Sequence of chain 1.A:
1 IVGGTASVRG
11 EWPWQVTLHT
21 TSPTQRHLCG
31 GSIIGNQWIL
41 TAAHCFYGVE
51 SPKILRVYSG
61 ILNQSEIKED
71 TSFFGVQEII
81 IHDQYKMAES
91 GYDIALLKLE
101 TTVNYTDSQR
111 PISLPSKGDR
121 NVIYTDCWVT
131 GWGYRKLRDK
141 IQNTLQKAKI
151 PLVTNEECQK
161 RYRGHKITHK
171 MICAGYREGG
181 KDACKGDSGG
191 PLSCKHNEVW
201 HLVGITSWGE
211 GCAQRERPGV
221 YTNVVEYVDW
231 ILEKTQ

Binding-site contacts:
Ligand atom C22 contacts residue THR206 of chain 1.A at 3.7 Å.
Ligand atom O26 contacts residue LEU137 of chain 1.A at 3.6 Å.
Ligand atom C7 contacts residue GLU89 of chain 1.A at 3.6 Å.
Ligand atom C19 contacts residue LYS185 of chain 1.A at 3.7 Å.
Ligand atom C29 contacts residue GLY209 of chain 1.A at 3.6 Å.
Ligand atom C12 contacts residue SER207 of chain 1.A at 3.3 Å.
Ligand atom O3 contacts residue GLY209 of chain 1.A at 3.1 Å (h-bond).
Ligand atom N31 contacts residue ASP182 of chain 1.A at 2.8 Å (salt-bridge).
Ligand atom C20 contacts residue GLY209 of chain 1.A at 3.6 Å.
Ligand atom O25 contacts residue LEU137 of chain 1.A at 3.8 Å.
Ligand atom C16 contacts residue GLY209 of chain 1.A at 3.2 Å.
Ligand atom C18 contacts residue LYS185 of chain 1.A at 3.8 Å.
Ligand atom C12 contacts residue ALA88 of chain 1.A at 3.5 Å (hydrophobic).
Ligand atom C7 contacts residue GLY209 of chain 1.A at 3.6 Å.
Ligand atom N31 contacts residue GLY211 of chain 1.A at 2.9 Å (h-bond).
Ligand atom C15 contacts residue GLY209 of chain 1.A at 3.8 Å.
Ligand atom N5 contacts residue GLY209 of chain 1.A at 2.9 Å (h-bond).
Ligand atom C29 contacts residue GLY211 of chain 1.A at 3.2 Å.
Ligand atom O3 contacts residue TRP208 of chain 1.A at 3.2 Å.
Ligand atom C16 contacts residue GLY211 of chain 1.A at 3.4 Å.
Ligand atom C29 contacts residue ALA183 of chain 1.A at 3.5 Å (hydrophobic).
Ligand atom C20 contacts residue TRP208 of chain 1.A at 3.8 Å (hydrophobic).
Ligand atom N21 contacts residue ALA183 of chain 1.A at 3.6 Å.
Ligand atom N28 contacts residue GLY211 of chain 1.A at 2.8 Å (h-bond).
Ligand atom S24 contacts residue GLY209 of chain 1.A at 3.6 Å (h-bond).
Ligand atom C13 contacts residue SER207 of chain 1.A at 3.5 Å.
Ligand atom CL27 contacts residue SER188 of chain 1.A at 2.8 Å.
Ligand atom C6 contacts residue GLU89 of chain 1.A at 3.7 Å.
Ligand atom N30 contacts residue ALA183 of chain 1.A at 3.3 Å (h-bond).
Ligand atom N30 contacts residue ASP182 of chain 1.A at 2.8 Å (salt-bridge).
Ligand atom CL27 contacts residue CYS184 of chain 1.A at 3.6 Å.
Ligand atom C23 contacts residue CYS184 of chain 1.A at 3.6 Å (hydrophobic).
Ligand atom N30 contacts residue GLY219 of chain 1.A at 3.2 Å.
Ligand atom N28 contacts residue GLY209 of chain 1.A at 3.4 Å.
Ligand atom C16 contacts residue CYS212 of chain 1.A at 3.7 Å (hydrophobic).
Ligand atom O26 contacts residue GLY211 of chain 1.A at 2.8 Å (h-bond).
Ligand atom N28 contacts residue ALA183 of chain 1.A at 3.6 Å.
Ligand atom C20 contacts residue ALA183 of chain 1.A at 3.7 Å (hydrophobic).
Ligand atom C29 contacts residue ASP182 of chain 1.A at 3.5 Å.
Ligand atom O26 contacts residue GLY209 of chain 1.A at 3.4 Å (h-bond).

The protein below binds the small molecule below.
Small molecule (SMILES): [H]/N=C(/N)Nc1ncc(Cl)c2ccc(S(=O)(=O)N[C@@H](C(=O)N3CCOCC3)C(C)C)cc12